A small-molecule ligand and the protein it binds are described below.
Small molecule (SMILES): CC(=O)N[C@H]1[C@H](O[C@H]2[C@H](O)[C@@H](NC(C)=O)CO[C@@H]2CO)O[C@H](CO)[C@@H](O)[C@@H]1O

Sequence of chain 1.V:
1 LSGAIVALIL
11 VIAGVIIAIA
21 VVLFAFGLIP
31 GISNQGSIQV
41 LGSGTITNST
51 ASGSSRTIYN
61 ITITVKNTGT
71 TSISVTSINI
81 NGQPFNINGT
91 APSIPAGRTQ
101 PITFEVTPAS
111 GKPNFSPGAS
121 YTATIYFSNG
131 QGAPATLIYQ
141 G

Binding-site contacts:
Ligand atom O5 contacts residue ASN48 of chain 1.V at 2.4 Å (h-bond).
Ligand atom C7 contacts residue SER54 of chain 1.V at 4.3 Å.
Ligand atom O7 contacts residue THR57 of chain 1.V at 3.1 Å.
Ligand atom C8 contacts residue THR50 of chain 1.V at 4.4 Å.
Ligand atom C6 contacts residue THR50 of chain 1.V at 3.7 Å.
Ligand atom O6 contacts residue ALA51 of chain 1.V at 4.2 Å.
Ligand atom C8 contacts residue SER55 of chain 1.V at 4.2 Å.
Ligand atom C8 contacts residue ASN48 of chain 1.V at 4.4 Å.
Ligand atom C7 contacts residue TYR139 of chain 1.V at 3.7 Å (hydrophobic).
Ligand atom C3 contacts residue THR50 of chain 1.V at 4.5 Å.
Ligand atom C8 contacts residue SER54 of chain 1.V at 3.1 Å.
Ligand atom C8 contacts residue TYR59 of chain 1.V at 3.2 Å (hydrophobic).
Ligand atom C8 contacts residue THR57 of chain 1.V at 3.9 Å.
Ligand atom C3 contacts residue ASN48 of chain 1.V at 3.8 Å.
Ligand atom C8 contacts residue PRO113 of chain 1.V at 4.3 Å (hydrophobic).
Ligand atom C8 contacts residue TYR139 of chain 1.V at 3.7 Å (hydrophobic).
Ligand atom N2 contacts residue TYR59 of chain 1.V at 4.2 Å.
Ligand atom C1 contacts residue THR50 of chain 1.V at 3.7 Å.
Ligand atom C5 contacts residue THR50 of chain 1.V at 3.8 Å.
Ligand atom C4 contacts residue ASN48 of chain 1.V at 4.3 Å.
Ligand atom C3 contacts residue THR57 of chain 1.V at 4.3 Å.
Ligand atom O6 contacts residue THR50 of chain 1.V at 2.8 Å (h-bond).
Ligand atom O6 contacts residue SER52 of chain 1.V at 4.3 Å.
Ligand atom N2 contacts residue ASN48 of chain 1.V at 2.9 Å (h-bond).
Ligand atom N2 contacts residue THR57 of chain 1.V at 4.4 Å.
Ligand atom C5 contacts residue ASN48 of chain 1.V at 3.6 Å.
Ligand atom C7 contacts residue THR57 of chain 1.V at 3.8 Å.
Ligand atom C2 contacts residue ASN48 of chain 1.V at 2.5 Å.
Ligand atom C7 contacts residue ASN48 of chain 1.V at 3.2 Å.
Ligand atom C8 contacts residue ARG56 of chain 1.V at 3.7 Å.
Ligand atom O5 contacts residue THR50 of chain 1.V at 4.0 Å.
Ligand atom O7 contacts residue ASN48 of chain 1.V at 3.3 Å (h-bond).
Ligand atom C1 contacts residue ASN48 of chain 1.V at 1.4 Å.
Ligand atom O7 contacts residue TYR139 of chain 1.V at 3.2 Å (h-bond).
Ligand atom C7 contacts residue TYR59 of chain 1.V at 4.2 Å (hydrophobic).